This small molecule binds to this protein.
Small molecule (SMILES): CNCC#Cc1cc(F)cc(CCc2cc(C)cc(N)n2)c1

Binding-site contacts:
Ligand atom N02 contacts residue TYR292 of chain 1.B at 3.8 Å.
Ligand atom C06 contacts residue GLU296 of chain 1.B at 3.5 Å.
Ligand atom C14 contacts residue MET274 of chain 1.B at 3.7 Å (hydrophobic).
Ligand atom C08 contacts residue GLU296 of chain 1.B at 3.6 Å.
Ligand atom N02 contacts residue GLU296 of chain 1.B at 2.6 Å (salt-bridge).
Ligand atom F13 contacts residue VAL271 of chain 1.B at 3.8 Å.
Ligand atom C17 contacts residue HEM1 of chain 1.H at 3.5 Å.
Ligand atom C15 contacts residue HEM1 of chain 1.H at 3.4 Å.
Ligand atom C11 contacts residue HEM1 of chain 1.H at 3.8 Å.
Ligand atom C12 contacts residue HEM1 of chain 1.H at 3.6 Å.
Ligand atom N02 contacts residue HEM1 of chain 1.H at 3.2 Å.
Ligand atom C19 contacts residue ASN273 of chain 1.B at 3.8 Å.
Ligand atom F13 contacts residue HEM1 of chain 1.H at 3.0 Å.
Ligand atom C09 contacts residue HEM1 of chain 1.H at 3.2 Å.
Ligand atom C12 contacts residue VAL271 of chain 1.B at 3.3 Å (hydrophobic).
Ligand atom C03 contacts residue HEM1 of chain 1.H at 3.2 Å.
Ligand atom C13 contacts residue VAL271 of chain 1.B at 3.3 Å (hydrophobic).
Ligand atom C16 contacts residue HEM1 of chain 1.H at 3.8 Å.
Ligand atom C02 contacts residue GLU296 of chain 1.B at 3.5 Å.
Ligand atom C02 contacts residue TRP291 of chain 1.B at 3.8 Å (hydrophobic).
Ligand atom C04 contacts residue HEM1 of chain 1.H at 3.8 Å.
Ligand atom F13 contacts residue MET274 of chain 1.B at 3.5 Å.
Ligand atom C13 contacts residue HEM1 of chain 1.H at 3.1 Å.
Ligand atom C11 contacts residue VAL271 of chain 1.B at 3.6 Å (hydrophobic).
Ligand atom C05 contacts residue VAL271 of chain 1.B at 3.6 Å (hydrophobic).
Ligand atom C07 contacts residue HEM1 of chain 1.H at 3.4 Å.
Ligand atom C09 contacts residue GLU296 of chain 1.B at 3.8 Å.
Ligand atom C14 contacts residue VAL271 of chain 1.B at 3.6 Å (hydrophobic).
Ligand atom C14 contacts residue HEM1 of chain 1.H at 3.2 Å.
Ligand atom C08 contacts residue VAL271 of chain 1.B at 3.8 Å (hydrophobic).
Ligand atom C07 contacts residue PHE288 of chain 1.B at 3.7 Å (hydrophobic).
Ligand atom N20 contacts residue TYR410 of chain 1.B at 3.9 Å.
Ligand atom F13 contacts residue PHE288 of chain 1.B at 3.3 Å.
Ligand atom N02 contacts residue TRP291 of chain 1.B at 2.8 Å (h-bond).
Ligand atom C07 contacts residue GLY290 of chain 1.B at 3.6 Å.
Ligand atom C02 contacts residue HEM1 of chain 1.H at 3.5 Å.
Ligand atom N01 contacts residue GLU296 of chain 1.B at 2.7 Å (salt-bridge).
Ligand atom C18 contacts residue HEM1 of chain 1.H at 3.9 Å.
Ligand atom C07 contacts residue SER289 of chain 1.B at 3.9 Å.
Ligand atom C16 contacts residue VAL271 of chain 1.B at 3.9 Å (hydrophobic).

Sequence of chain 1.B:
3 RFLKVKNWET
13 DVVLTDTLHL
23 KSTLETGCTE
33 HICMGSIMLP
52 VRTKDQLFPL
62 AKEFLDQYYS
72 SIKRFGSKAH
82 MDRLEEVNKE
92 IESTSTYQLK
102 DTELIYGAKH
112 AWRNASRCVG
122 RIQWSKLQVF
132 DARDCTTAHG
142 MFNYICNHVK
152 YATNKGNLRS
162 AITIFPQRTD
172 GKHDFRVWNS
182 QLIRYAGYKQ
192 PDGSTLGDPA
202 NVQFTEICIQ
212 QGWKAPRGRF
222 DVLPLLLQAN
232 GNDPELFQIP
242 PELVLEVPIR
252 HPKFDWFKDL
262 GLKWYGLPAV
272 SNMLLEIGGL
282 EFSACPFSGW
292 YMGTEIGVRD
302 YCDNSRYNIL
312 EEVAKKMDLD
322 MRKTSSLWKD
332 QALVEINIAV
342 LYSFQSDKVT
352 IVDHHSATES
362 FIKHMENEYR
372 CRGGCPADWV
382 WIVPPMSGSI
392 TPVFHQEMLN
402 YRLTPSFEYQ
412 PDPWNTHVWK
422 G